Binding-site contacts:
Ligand atom C6 contacts residue ASP153 of chain 1.B at 3.1 Å.
Ligand atom O1 contacts residue GLN150 of chain 1.B at 3.7 Å.
Ligand atom C6 contacts residue GLN150 of chain 1.B at 3.9 Å.
Ligand atom C7 contacts residue GLN150 of chain 1.B at 3.8 Å.
Ligand atom C1 contacts residue GLN141 of chain 1.B at 3.7 Å.
Ligand atom N contacts residue HIS190 of chain 1.B at 4.0 Å.
Ligand atom C8 contacts residue ILE154 of chain 1.B at 4.2 Å (hydrophobic).
Ligand atom C5 contacts residue GLN150 of chain 1.B at 4.5 Å.
Ligand atom N1 contacts residue HIS190 of chain 1.B at 4.0 Å.
Ligand atom C6 contacts residue ILE154 of chain 1.B at 4.2 Å (hydrophobic).
Ligand atom C7 contacts residue ASP153 of chain 1.B at 4.5 Å.
Ligand atom C9 contacts residue LEU146 of chain 1.B at 4.2 Å (hydrophobic).
Ligand atom C contacts residue LEU146 of chain 1.B at 4.3 Å (hydrophobic).
Ligand atom N1 contacts residue GLN141 of chain 1.B at 4.0 Å.
Ligand atom C1 contacts residue ILE154 of chain 1.B at 4.5 Å (hydrophobic).
Ligand atom C4 contacts residue ILE154 of chain 1.B at 3.4 Å (hydrophobic).
Ligand atom O contacts residue LEU146 of chain 1.B at 3.9 Å.
Ligand atom O contacts residue GLN150 of chain 1.B at 4.1 Å.
Ligand atom C5 contacts residue ASP153 of chain 1.B at 3.1 Å.
Ligand atom C4 contacts residue ASP153 of chain 1.B at 4.4 Å.
Ligand atom O1 contacts residue LEU146 of chain 1.B at 4.4 Å.
Ligand atom C8 contacts residue GLN150 of chain 1.B at 4.2 Å.
Ligand atom C2 contacts residue ILE154 of chain 1.B at 4.0 Å (hydrophobic).
Ligand atom C3 contacts residue ILE154 of chain 1.B at 3.7 Å (hydrophobic).
Ligand atom C5 contacts residue ILE154 of chain 1.B at 3.6 Å (hydrophobic).

The small molecule below binds the protein below.
Small molecule (SMILES): O=c1[nH]ncc2c1oc1ccccc12

Sequence of chain 1.B:
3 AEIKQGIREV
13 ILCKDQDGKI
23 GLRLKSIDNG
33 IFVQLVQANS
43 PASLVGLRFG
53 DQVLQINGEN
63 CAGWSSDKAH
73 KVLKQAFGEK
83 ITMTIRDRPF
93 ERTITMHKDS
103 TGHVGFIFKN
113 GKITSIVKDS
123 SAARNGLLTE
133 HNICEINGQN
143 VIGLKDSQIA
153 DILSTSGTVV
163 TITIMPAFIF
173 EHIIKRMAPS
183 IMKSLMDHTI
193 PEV